This small molecule binds to this protein.
Small molecule (SMILES): N[C@@H](Cc1cc(I)c(Oc2ccc(O)c(I)c2)c(I)c1)C(=O)O

Binding-site contacts:
Ligand atom C10 contacts residue GLU161 of chain 1.A at 3.6 Å.
Ligand atom N contacts residue ARG172 of chain 1.A at 4.3 Å.
Ligand atom I3 contacts residue LEU162 of chain 1.A at 4.2 Å.
Ligand atom C2 contacts residue GLU161 of chain 1.A at 4.0 Å.
Ligand atom O2 contacts residue ASN165 of chain 1.A at 3.5 Å (h-bond).
Ligand atom C10 contacts residue PHE158 of chain 1.A at 4.1 Å (hydrophobic).
Ligand atom I3 contacts residue PRO55 of chain 1.A at 3.7 Å.
Ligand atom I1 contacts residue ASN165 of chain 1.A at 4.5 Å.
Ligand atom OXT contacts residue ILE4 of chain 1.A at 4.0 Å.
Ligand atom O1 contacts residue ASN59 of chain 1.A at 2.8 Å (h-bond).
Ligand atom C9 contacts residue ASN165 of chain 1.A at 4.1 Å.
Ligand atom C4 contacts residue GLY56 of chain 1.A at 4.0 Å.
Ligand atom C13 contacts residue GLU169 of chain 1.A at 4.5 Å.
Ligand atom C contacts residue PHE5 of chain 1.A at 4.2 Å (hydrophobic).
Ligand atom O2 contacts residue GLU161 of chain 1.A at 4.1 Å.
Ligand atom I2 contacts residue ASN59 of chain 1.A at 4.0 Å.
Ligand atom O1 contacts residue PHE158 of chain 1.A at 3.6 Å.
Ligand atom C7 contacts residue ASN165 of chain 1.A at 3.6 Å.
Ligand atom I2 contacts residue GLY56 of chain 1.A at 3.5 Å.
Ligand atom O contacts residue ILE4 of chain 1.A at 3.3 Å.
Ligand atom CA contacts residue GLU169 of chain 1.A at 4.3 Å.
Ligand atom C contacts residue ILE4 of chain 1.A at 4.0 Å (hydrophobic).
Ligand atom C5 contacts residue ASN165 of chain 1.A at 4.0 Å.
Ligand atom OXT contacts residue PHE5 of chain 1.A at 3.5 Å (h-bond).
Ligand atom C11 contacts residue PHE5 of chain 1.A at 4.3 Å (hydrophobic).
Ligand atom OXT contacts residue ARG172 of chain 1.A at 3.2 Å (salt-bridge).
Ligand atom C11 contacts residue GLU169 of chain 1.A at 4.1 Å.
Ligand atom I3 contacts residue ASN165 of chain 1.A at 4.0 Å.
Ligand atom O contacts residue PHE5 of chain 1.A at 4.4 Å.
Ligand atom N contacts residue GLU169 of chain 1.A at 3.2 Å (salt-bridge).
Ligand atom C contacts residue ARG172 of chain 1.A at 4.4 Å.
Ligand atom C1 contacts residue GLU169 of chain 1.A at 4.4 Å.
Ligand atom C8 contacts residue ASN59 of chain 1.A at 4.0 Å.
Ligand atom C2 contacts residue LEU162 of chain 1.A at 4.5 Å (hydrophobic).
Ligand atom C6 contacts residue GLY56 of chain 1.A at 4.0 Å.
Ligand atom C12 contacts residue GLU161 of chain 1.A at 3.2 Å.
Ligand atom C8 contacts residue PHE158 of chain 1.A at 4.0 Å (hydrophobic).
Ligand atom I3 contacts residue TYR166 of chain 1.A at 3.4 Å.

Sequence of chain 1.A:
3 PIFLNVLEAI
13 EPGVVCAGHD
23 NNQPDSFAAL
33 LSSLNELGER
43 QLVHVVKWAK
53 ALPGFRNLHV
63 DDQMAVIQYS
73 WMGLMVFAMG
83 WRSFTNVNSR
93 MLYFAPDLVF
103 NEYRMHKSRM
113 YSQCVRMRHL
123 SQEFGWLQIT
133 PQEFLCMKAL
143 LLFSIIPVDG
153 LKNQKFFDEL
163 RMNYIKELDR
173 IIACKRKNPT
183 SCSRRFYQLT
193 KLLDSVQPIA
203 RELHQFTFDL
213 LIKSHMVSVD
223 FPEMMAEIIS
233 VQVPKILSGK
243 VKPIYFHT